A protein and the small-molecule ligand that binds it are described below.
Small molecule (SMILES): S=C(NCCc1ccccc1)Nc1cccnc1

Sequence of chain 1.B:
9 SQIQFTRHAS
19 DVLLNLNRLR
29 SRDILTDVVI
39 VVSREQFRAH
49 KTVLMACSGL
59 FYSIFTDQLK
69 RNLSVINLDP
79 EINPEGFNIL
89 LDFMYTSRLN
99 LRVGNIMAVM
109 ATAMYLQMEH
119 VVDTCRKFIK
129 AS

Sequence of chain 1.A:
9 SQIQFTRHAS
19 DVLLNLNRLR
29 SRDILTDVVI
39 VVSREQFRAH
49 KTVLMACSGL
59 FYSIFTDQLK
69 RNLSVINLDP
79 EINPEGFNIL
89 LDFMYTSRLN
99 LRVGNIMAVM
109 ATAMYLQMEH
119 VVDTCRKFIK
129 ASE

Binding-site contacts:
Ligand atom CAF contacts residue SER56 of chain 1.B at 4.4 Å.
Ligand atom CAP contacts residue MET53 of chain 1.B at 3.6 Å (hydrophobic).
Ligand atom CAF contacts residue GLY57 of chain 1.B at 3.5 Å.
Ligand atom CAI contacts residue GLY57 of chain 1.B at 4.4 Å.
Ligand atom CAJ contacts residue GLY57 of chain 1.B at 4.2 Å.
Ligand atom CAJ contacts residue ASN23 of chain 1.A at 4.1 Å.
Ligand atom NAO contacts residue TYR60 of chain 1.B at 3.4 Å.
Ligand atom CAJ contacts residue SER56 of chain 1.B at 4.1 Å.
Ligand atom CAG contacts residue ARG26 of chain 1.A at 4.1 Å.
Ligand atom SAA contacts residue LEU27 of chain 1.A at 3.8 Å.
Ligand atom CAE contacts residue GLY57 of chain 1.B at 3.8 Å.
Ligand atom CAR contacts residue SER56 of chain 1.B at 4.3 Å.
Ligand atom CAK contacts residue ARG26 of chain 1.A at 3.6 Å.
Ligand atom CAR contacts residue ASN23 of chain 1.A at 4.4 Å.
Ligand atom CAH contacts residue TYR60 of chain 1.B at 3.9 Å (hydrophobic).
Ligand atom CAD contacts residue TYR60 of chain 1.B at 4.3 Å (hydrophobic).
Ligand atom CAE contacts residue TYR60 of chain 1.B at 4.3 Å (hydrophobic).
Ligand atom SAA contacts residue TYR60 of chain 1.B at 3.8 Å.
Ligand atom CAP contacts residue ASN23 of chain 1.A at 3.8 Å.
Ligand atom NAN contacts residue TYR60 of chain 1.B at 4.2 Å.
Ligand atom CAL contacts residue TYR60 of chain 1.B at 4.4 Å (hydrophobic).
Ligand atom SAA contacts residue ALA54 of chain 1.B at 4.3 Å.
Ligand atom CAI contacts residue TYR60 of chain 1.B at 3.5 Å (hydrophobic).
Ligand atom CAL contacts residue ARG26 of chain 1.A at 4.2 Å.
Ligand atom NAN contacts residue ASN23 of chain 1.A at 3.8 Å.
Ligand atom NAO contacts residue MET53 of chain 1.B at 2.6 Å (h-bond).
Ligand atom CAR contacts residue TYR60 of chain 1.B at 3.9 Å (hydrophobic).
Ligand atom NAO contacts residue ASN23 of chain 1.A at 4.0 Å.
Ligand atom NAM contacts residue SER56 of chain 1.B at 3.9 Å.
Ligand atom CAJ contacts residue ALA54 of chain 1.B at 3.9 Å (hydrophobic).
Ligand atom CAJ contacts residue CYS55 of chain 1.B at 4.4 Å (hydrophobic).
Ligand atom SAA contacts residue ASN23 of chain 1.A at 3.6 Å.
Ligand atom NAO contacts residue ALA54 of chain 1.B at 4.1 Å.
Ligand atom CAP contacts residue TYR60 of chain 1.B at 3.6 Å (hydrophobic).
Ligand atom CAI contacts residue MET53 of chain 1.B at 4.4 Å (hydrophobic).
Ligand atom NAM contacts residue GLY57 of chain 1.B at 3.6 Å.
Ligand atom CAJ contacts residue MET53 of chain 1.B at 3.5 Å (hydrophobic).
Ligand atom CAK contacts residue ASN23 of chain 1.A at 3.5 Å.
Ligand atom SAA contacts residue MET53 of chain 1.B at 3.9 Å.
Ligand atom CAR contacts residue MET53 of chain 1.B at 3.3 Å (hydrophobic).